Sequence of chain 1.A:
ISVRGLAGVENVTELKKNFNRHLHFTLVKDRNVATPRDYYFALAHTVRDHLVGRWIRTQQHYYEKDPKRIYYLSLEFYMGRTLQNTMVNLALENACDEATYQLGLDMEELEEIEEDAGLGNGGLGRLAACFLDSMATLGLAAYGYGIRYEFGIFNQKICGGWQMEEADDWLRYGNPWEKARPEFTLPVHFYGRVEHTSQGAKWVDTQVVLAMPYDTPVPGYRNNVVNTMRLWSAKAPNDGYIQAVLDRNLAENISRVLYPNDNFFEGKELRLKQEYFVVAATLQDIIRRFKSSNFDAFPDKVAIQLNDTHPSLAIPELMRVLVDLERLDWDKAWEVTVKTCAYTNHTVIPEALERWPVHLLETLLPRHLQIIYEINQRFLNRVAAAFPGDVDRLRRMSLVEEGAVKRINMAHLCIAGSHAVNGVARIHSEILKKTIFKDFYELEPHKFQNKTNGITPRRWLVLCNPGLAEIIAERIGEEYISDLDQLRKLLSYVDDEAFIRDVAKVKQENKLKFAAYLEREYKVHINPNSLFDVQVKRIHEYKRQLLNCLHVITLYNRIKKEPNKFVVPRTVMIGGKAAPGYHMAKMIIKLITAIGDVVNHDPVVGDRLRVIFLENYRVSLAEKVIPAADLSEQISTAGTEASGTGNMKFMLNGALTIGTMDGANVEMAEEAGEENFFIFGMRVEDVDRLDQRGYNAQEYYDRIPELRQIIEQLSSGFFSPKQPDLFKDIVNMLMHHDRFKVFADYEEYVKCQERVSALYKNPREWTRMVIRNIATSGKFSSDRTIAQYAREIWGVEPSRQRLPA

The small molecule below binds the protein below.
Small molecule (SMILES): CC(=O)NC(=O)N[C@@H]1O[C@H](CO)[C@@H](O)[C@H](O)[C@H]1O

Binding-site contacts:
Ligand atom C6 contacts residue HIS377 of chain 1.A at 3.6 Å.
Ligand atom O7 contacts residue LEU136 of chain 1.A at 3.2 Å (h-bond).
Ligand atom C3 contacts residue GLY675 of chain 1.A at 3.8 Å.
Ligand atom O4 contacts residue SER674 of chain 1.A at 3.6 Å.
Ligand atom C8 contacts residue ASN284 of chain 1.A at 3.8 Å.
Ligand atom O7 contacts residue ASP283 of chain 1.A at 3.6 Å (salt-bridge).
Ligand atom C2 contacts residue GLU672 of chain 1.A at 3.8 Å.
Ligand atom C5 contacts residue GLY135 of chain 1.A at 3.7 Å.
Ligand atom O2 contacts residue ASN284 of chain 1.A at 3.5 Å (h-bond).
Ligand atom O4 contacts residue THR676 of chain 1.A at 3.9 Å.
Ligand atom C7 contacts residue ASN284 of chain 1.A at 3.4 Å.
Ligand atom O3 contacts residue ALA673 of chain 1.A at 3.5 Å (h-bond).
Ligand atom C2 contacts residue HIS377 of chain 1.A at 3.5 Å.
Ligand atom O4 contacts residue GLY675 of chain 1.A at 2.7 Å (h-bond).
Ligand atom O5 contacts residue LEU136 of chain 1.A at 3.5 Å (h-bond).
Ligand atom C6 contacts residue ASN484 of chain 1.A at 3.2 Å.
Ligand atom N2 contacts residue ASN284 of chain 1.A at 3.4 Å (h-bond).
Ligand atom C4 contacts residue GLY675 of chain 1.A at 3.7 Å.
Ligand atom O6 contacts residue ASN484 of chain 1.A at 2.9 Å (h-bond).
Ligand atom O8 contacts residue ASN284 of chain 1.A at 3.3 Å (h-bond).
Ligand atom O8 contacts residue THR378 of chain 1.A at 3.5 Å.
Ligand atom C5 contacts residue LEU136 of chain 1.A at 3.7 Å (hydrophobic).
Ligand atom O2 contacts residue TYR573 of chain 1.A at 3.0 Å (h-bond).
Ligand atom C9 contacts residue ASP339 of chain 1.A at 3.1 Å.
Ligand atom O7 contacts residue ASN284 of chain 1.A at 3.8 Å.
Ligand atom O8 contacts residue HIS377 of chain 1.A at 3.5 Å.
Ligand atom O4 contacts residue ASN484 of chain 1.A at 3.5 Å (h-bond).
Ligand atom O3 contacts residue GLU672 of chain 1.A at 2.8 Å (salt-bridge).
Ligand atom O2 contacts residue GLU672 of chain 1.A at 3.1 Å (salt-bridge).
Ligand atom O3 contacts residue SER674 of chain 1.A at 3.1 Å (h-bond).
Ligand atom C8 contacts residue ASP339 of chain 1.A at 3.9 Å.
Ligand atom O3 contacts residue GLY675 of chain 1.A at 3.1 Å (h-bond).
Ligand atom O6 contacts residue HIS377 of chain 1.A at 2.7 Å (h-bond).
Ligand atom C6 contacts residue GLY135 of chain 1.A at 3.7 Å.
Ligand atom O5 contacts residue HIS377 of chain 1.A at 3.7 Å.
Ligand atom O6 contacts residue VAL455 of chain 1.A at 3.8 Å.
Ligand atom C7 contacts residue LEU136 of chain 1.A at 3.5 Å (hydrophobic).
Ligand atom N1 contacts residue ASN284 of chain 1.A at 3.6 Å (h-bond).
Ligand atom N1 contacts residue HIS377 of chain 1.A at 3.8 Å.
Ligand atom C3 contacts residue GLU672 of chain 1.A at 3.4 Å.